Binding-site contacts:
Ligand atom C03 contacts residue GLN81 of chain 2.B at 3.0 Å.
Ligand atom O36 contacts residue SER92 of chain 2.B at 3.1 Å.
Ligand atom C01 contacts residue GLU31 of chain 2.B at 3.5 Å.
Ligand atom C34 contacts residue LYS20 of chain 2.B at 3.5 Å.
Ligand atom C14 contacts residue SER92 of chain 2.B at 3.3 Å.
Ligand atom C27 contacts residue MET3 of chain 2.B at 3.2 Å (hydrophobic).
Ligand atom O36 contacts residue ASN93 of chain 2.B at 2.7 Å (h-bond).
Ligand atom C34 contacts residue ASN93 of chain 2.B at 3.6 Å.
Ligand atom O35 contacts residue LYS155 of chain 2.A at 3.2 Å.
Ligand atom C06 contacts residue GLU31 of chain 2.B at 3.2 Å.
Ligand atom C29 contacts residue MET3 of chain 2.B at 3.5 Å (hydrophobic).
Ligand atom C25 contacts residue ALA2 of chain 2.B at 3.6 Å (hydrophobic).
Ligand atom O18 contacts residue V6Y1 of chain 3.K at 2.5 Å (h-bond).
Ligand atom C06 contacts residue LYS33 of chain 2.B at 3.6 Å.
Ligand atom C11 contacts residue ARG79 of chain 2.B at 3.6 Å.
Ligand atom C11 contacts residue LYS91 of chain 2.B at 3.5 Å.
Ligand atom C14 contacts residue LYS91 of chain 2.B at 3.5 Å.
Ligand atom O19 contacts residue ARG79 of chain 2.B at 3.3 Å (salt-bridge).
Ligand atom C15 contacts residue CYS80 of chain 2.B at 3.5 Å (hydrophobic).
Ligand atom O36 contacts residue LYS20 of chain 2.B at 3.1 Å (salt-bridge).
Ligand atom N07 contacts residue GLN81 of chain 2.B at 3.0 Å (h-bond).
Ligand atom C02 contacts residue GLN81 of chain 2.B at 3.1 Å.
Ligand atom O17 contacts residue LYS91 of chain 2.B at 2.0 Å (salt-bridge).
Ligand atom C02 contacts residue GLU31 of chain 2.B at 3.5 Å.
Ligand atom C02 contacts residue LYS33 of chain 2.B at 3.4 Å.
Ligand atom C04 contacts residue GLN81 of chain 2.B at 3.5 Å.
Ligand atom C28 contacts residue MET3 of chain 2.B at 2.8 Å (hydrophobic).
Ligand atom C10 contacts residue LYS91 of chain 2.B at 3.5 Å.
Ligand atom O26 contacts residue MET3 of chain 2.B at 3.3 Å (h-bond).
Ligand atom C33 contacts residue ARG79 of chain 2.B at 3.5 Å.
Ligand atom C05 contacts residue GLN81 of chain 2.B at 3.6 Å.
Ligand atom C33 contacts residue ALA2 of chain 2.B at 3.5 Å (hydrophobic).
Ligand atom C06 contacts residue GLN81 of chain 2.B at 3.5 Å.
Ligand atom C08 contacts residue LYS91 of chain 2.B at 3.5 Å.
Ligand atom C01 contacts residue LYS33 of chain 2.B at 3.3 Å.
Ligand atom C25 contacts residue MET3 of chain 2.B at 3.6 Å (hydrophobic).
Ligand atom O35 contacts residue LYS20 of chain 2.B at 3.0 Å (salt-bridge).
Ligand atom C16 contacts residue LYS91 of chain 2.B at 2.9 Å.
Ligand atom C12 contacts residue ARG79 of chain 2.B at 3.5 Å.
Ligand atom C29 contacts residue LYS155 of chain 2.A at 3.6 Å.

Sequence of chain 2.A:
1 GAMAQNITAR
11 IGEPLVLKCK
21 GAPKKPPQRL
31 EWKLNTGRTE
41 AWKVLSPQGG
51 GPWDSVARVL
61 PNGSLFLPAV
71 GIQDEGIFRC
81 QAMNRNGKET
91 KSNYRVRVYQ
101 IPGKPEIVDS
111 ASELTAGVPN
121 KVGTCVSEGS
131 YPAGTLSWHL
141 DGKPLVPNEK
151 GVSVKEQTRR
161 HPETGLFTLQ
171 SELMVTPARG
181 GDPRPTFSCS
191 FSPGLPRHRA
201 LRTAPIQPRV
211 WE

Sequence of chain 2.B:
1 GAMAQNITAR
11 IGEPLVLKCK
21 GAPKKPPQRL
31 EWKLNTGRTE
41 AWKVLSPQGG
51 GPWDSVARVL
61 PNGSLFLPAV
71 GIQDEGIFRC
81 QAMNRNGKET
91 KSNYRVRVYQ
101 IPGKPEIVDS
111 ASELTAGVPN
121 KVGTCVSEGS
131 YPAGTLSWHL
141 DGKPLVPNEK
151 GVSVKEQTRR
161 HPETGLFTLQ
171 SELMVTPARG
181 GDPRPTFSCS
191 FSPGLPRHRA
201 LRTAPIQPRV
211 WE

This protein binds this small molecule.
Small molecule (SMILES): O=C(O)c1ccc(Oc2cccc(COc3cccc(-c4c(C(=O)O)[nH]c5ccccc45)c3)c2)cc1